Binding-site contacts:
Ligand atom CA contacts residue TYR404 of chain 1.A at 4.0 Å (hydrophobic).
Ligand atom NH2 contacts residue ASP146 of chain 1.A at 3.6 Å.
Ligand atom CA contacts residue ALA283 of chain 1.A at 3.0 Å (hydrophobic).
Ligand atom CZ contacts residue ARG812 of chain 1.A at 3.5 Å.
Ligand atom CZ contacts residue ASP146 of chain 1.A at 4.1 Å.
Ligand atom N contacts residue GLU285 of chain 1.A at 3.5 Å (salt-bridge).
Ligand atom NE contacts residue ARG812 of chain 1.A at 3.5 Å (salt-bridge).
Ligand atom C contacts residue TYR404 of chain 1.A at 3.5 Å (hydrophobic).
Ligand atom C contacts residue ZN1 of chain 1.H at 3.5 Å.
Ligand atom CB contacts residue ALA283 of chain 1.A at 3.2 Å (hydrophobic).
Ligand atom N contacts residue TYR404 of chain 1.A at 3.6 Å.
Ligand atom CB contacts residue THR281 of chain 1.A at 3.8 Å.
Ligand atom O contacts residue ZN1 of chain 1.H at 3.6 Å.
Ligand atom CG contacts residue ALA283 of chain 1.A at 4.1 Å (hydrophobic).
Ligand atom OXT contacts residue GLU341 of chain 1.A at 4.1 Å.
Ligand atom CD contacts residue ARG812 of chain 1.A at 3.0 Å.
Ligand atom CA contacts residue ZN1 of chain 1.H at 4.0 Å.
Ligand atom O contacts residue HIS318 of chain 1.A at 4.0 Å.
Ligand atom CG contacts residue GLU148 of chain 1.A at 3.9 Å.
Ligand atom O contacts residue GLU319 of chain 1.A at 3.0 Å (salt-bridge).
Ligand atom NE contacts residue THR281 of chain 1.A at 3.5 Å.
Ligand atom N contacts residue GLU148 of chain 1.A at 3.1 Å (salt-bridge).
Ligand atom CA contacts residue GLU285 of chain 1.A at 4.0 Å.
Ligand atom NH2 contacts residue GLU148 of chain 1.A at 2.8 Å (salt-bridge).
Ligand atom O contacts residue ALA283 of chain 1.A at 3.1 Å (h-bond).
Ligand atom CD contacts residue THR281 of chain 1.A at 3.0 Å.
Ligand atom NH2 contacts residue ARG812 of chain 1.A at 4.0 Å.
Ligand atom NH1 contacts residue ARG812 of chain 1.A at 3.0 Å (salt-bridge).
Ligand atom CG contacts residue MET284 of chain 1.A at 4.1 Å (hydrophobic).
Ligand atom CZ contacts residue GLU148 of chain 1.A at 3.2 Å.
Ligand atom NE contacts residue GLU148 of chain 1.A at 2.9 Å (salt-bridge).
Ligand atom NH1 contacts residue THR281 of chain 1.A at 2.6 Å.
Ligand atom OXT contacts residue ZN1 of chain 1.H at 3.6 Å.
Ligand atom CD contacts residue GLU148 of chain 1.A at 4.1 Å.
Ligand atom CZ contacts residue THR281 of chain 1.A at 3.4 Å.
Ligand atom C contacts residue ALA283 of chain 1.A at 3.4 Å (hydrophobic).
Ligand atom N contacts residue ZN1 of chain 1.H at 3.5 Å.
Ligand atom N contacts residue GLU341 of chain 1.A at 3.4 Å (salt-bridge).
Ligand atom CG contacts residue THR281 of chain 1.A at 3.7 Å.
Ligand atom OXT contacts residue TYR404 of chain 1.A at 2.5 Å (h-bond).

Sequence of chain 1.A:
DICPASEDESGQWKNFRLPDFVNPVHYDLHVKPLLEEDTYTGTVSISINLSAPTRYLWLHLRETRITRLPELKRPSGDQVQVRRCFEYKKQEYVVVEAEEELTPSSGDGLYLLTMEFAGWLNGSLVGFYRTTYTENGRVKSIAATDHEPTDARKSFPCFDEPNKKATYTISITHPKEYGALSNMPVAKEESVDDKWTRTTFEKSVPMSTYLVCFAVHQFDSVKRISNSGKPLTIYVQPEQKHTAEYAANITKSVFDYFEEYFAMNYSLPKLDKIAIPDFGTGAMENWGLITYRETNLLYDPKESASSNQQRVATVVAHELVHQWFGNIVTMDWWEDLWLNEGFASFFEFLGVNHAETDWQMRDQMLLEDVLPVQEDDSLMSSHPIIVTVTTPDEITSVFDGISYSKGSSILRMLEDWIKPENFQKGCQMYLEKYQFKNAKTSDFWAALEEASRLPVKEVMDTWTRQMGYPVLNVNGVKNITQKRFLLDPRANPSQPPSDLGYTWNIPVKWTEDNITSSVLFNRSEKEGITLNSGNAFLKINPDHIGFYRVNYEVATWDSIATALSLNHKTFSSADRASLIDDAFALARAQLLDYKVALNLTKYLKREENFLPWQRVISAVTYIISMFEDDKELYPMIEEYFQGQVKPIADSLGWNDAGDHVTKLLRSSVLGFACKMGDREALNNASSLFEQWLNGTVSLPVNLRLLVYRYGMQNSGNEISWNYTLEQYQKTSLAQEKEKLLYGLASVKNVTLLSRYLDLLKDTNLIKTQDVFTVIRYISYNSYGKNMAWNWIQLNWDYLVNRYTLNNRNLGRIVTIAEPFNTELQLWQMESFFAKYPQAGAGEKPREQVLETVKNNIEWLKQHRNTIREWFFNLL

A small-molecule ligand and the protein it binds are described below.
Small molecule (SMILES): NC(=[NH2+])NCCC[C@H](N)C(=O)O